The small molecule below binds the protein below.
Small molecule (SMILES): CC(=O)N[C@H]1[C@H](O[C@H]2[C@H](O)[C@@H](NC(C)=O)CO[C@@H]2CO)O[C@H](CO)[C@@H](O)[C@@H]1O

Binding-site contacts:
Ligand atom C1 contacts residue ASN155 of chain 1.B at 3.5 Å.
Ligand atom O5 contacts residue ASN155 of chain 1.B at 3.2 Å.
Ligand atom C4 contacts residue ASN131 of chain 1.B at 4.1 Å.
Ligand atom C6 contacts residue ASN178 of chain 1.B at 3.5 Å.
Ligand atom O5 contacts residue ASN131 of chain 1.B at 2.2 Å (h-bond).
Ligand atom C5 contacts residue ASN131 of chain 1.B at 3.6 Å.
Ligand atom O7 contacts residue ASN131 of chain 1.B at 4.0 Å.
Ligand atom N2 contacts residue ASN131 of chain 1.B at 3.0 Å (h-bond).
Ligand atom C3 contacts residue ASN131 of chain 1.B at 3.8 Å.
Ligand atom C6 contacts residue ASN155 of chain 1.B at 3.2 Å.
Ligand atom O7 contacts residue LEU107 of chain 1.B at 3.6 Å.
Ligand atom C8 contacts residue LEU107 of chain 1.B at 4.1 Å (hydrophobic).
Ligand atom O6 contacts residue ASN155 of chain 1.B at 4.5 Å.
Ligand atom C1 contacts residue ASN131 of chain 1.B at 1.4 Å.
Ligand atom C5 contacts residue ASN155 of chain 1.B at 3.3 Å.
Ligand atom C7 contacts residue LEU107 of chain 1.B at 3.8 Å (hydrophobic).
Ligand atom C2 contacts residue ASN131 of chain 1.B at 2.4 Å.
Ligand atom C7 contacts residue ASN131 of chain 1.B at 3.8 Å.
Ligand atom O6 contacts residue ASN178 of chain 1.B at 4.3 Å.
Ligand atom C8 contacts residue ASN178 of chain 1.B at 3.8 Å.

Sequence of chain 1.B:
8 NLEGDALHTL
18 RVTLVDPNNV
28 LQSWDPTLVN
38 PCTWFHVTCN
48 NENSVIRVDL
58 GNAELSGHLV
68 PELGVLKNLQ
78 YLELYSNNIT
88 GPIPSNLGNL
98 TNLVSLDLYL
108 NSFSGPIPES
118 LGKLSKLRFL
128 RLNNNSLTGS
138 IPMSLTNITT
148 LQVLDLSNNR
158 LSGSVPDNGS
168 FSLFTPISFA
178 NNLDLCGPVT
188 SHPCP